The small molecule below binds the protein below.
Small molecule (SMILES): O=C(O)C[C@@](O)(CF)CCO[P](=O)(O)OP(=O)(O)O

Binding-site contacts:
Ligand atom PAR contacts residue ARG198 of chain 1.B at 3.7 Å.
Ligand atom OAA contacts residue ARG149 of chain 1.B at 2.9 Å (salt-bridge).
Ligand atom OAF contacts residue SER144 of chain 1.B at 3.8 Å.
Ligand atom OAB contacts residue LYS26 of chain 1.B at 2.6 Å (salt-bridge).
Ligand atom FAI contacts residue ALA289 of chain 1.B at 3.1 Å.
Ligand atom CAJ contacts residue ASP288 of chain 1.B at 3.5 Å.
Ligand atom PAR contacts residue TYR23 of chain 1.B at 3.6 Å.
Ligand atom PAR contacts residue GLY145 of chain 1.B at 3.8 Å.
Ligand atom OAA contacts residue SER146 of chain 1.B at 3.5 Å.
Ligand atom OAD contacts residue ALA19 of chain 1.B at 3.1 Å.
Ligand atom OAF contacts residue LYS26 of chain 1.B at 3.4 Å (salt-bridge).
Ligand atom OAC contacts residue TYR23 of chain 1.B at 3.6 Å.
Ligand atom CAP contacts residue ALA19 of chain 1.B at 3.5 Å (hydrophobic).
Ligand atom OAH contacts residue SER144 of chain 1.B at 3.8 Å.
Ligand atom FAI contacts residue TRP24 of chain 1.B at 3.4 Å.
Ligand atom OAN contacts residue TYR23 of chain 1.B at 3.3 Å.
Ligand atom OAH contacts residue SER112 of chain 1.B at 3.2 Å (h-bond).
Ligand atom CAM contacts residue TYR23 of chain 1.B at 3.3 Å (hydrophobic).
Ligand atom OAC contacts residue GLY145 of chain 1.B at 3.6 Å (h-bond).
Ligand atom OAD contacts residue ARG149 of chain 1.B at 3.0 Å (salt-bridge).
Ligand atom OAG contacts residue ARG198 of chain 1.B at 3.0 Å (salt-bridge).
Ligand atom PAR contacts residue LYS26 of chain 1.B at 3.6 Å.
Ligand atom CAP contacts residue ARG149 of chain 1.B at 3.4 Å.
Ligand atom PAR contacts residue SER144 of chain 1.B at 3.8 Å.
Ligand atom CAK contacts residue ALA197 of chain 1.B at 3.8 Å (hydrophobic).
Ligand atom OAB contacts residue TYR23 of chain 1.B at 3.8 Å.
Ligand atom OAC contacts residue SER146 of chain 1.B at 2.8 Å (h-bond).
Ligand atom OAF contacts residue GLY145 of chain 1.B at 2.7 Å (h-bond).
Ligand atom FAI contacts residue ASP288 of chain 1.B at 3.5 Å.
Ligand atom OAD contacts residue TYR23 of chain 1.B at 3.0 Å (h-bond).
Ligand atom OAG contacts residue GLY145 of chain 1.B at 3.7 Å.
Ligand atom OAB contacts residue ARG198 of chain 1.B at 2.8 Å (salt-bridge).
Ligand atom OAH contacts residue ALA197 of chain 1.B at 3.8 Å.
Ligand atom PAS contacts residue TYR23 of chain 1.B at 3.8 Å.
Ligand atom OAE contacts residue ASP288 of chain 1.B at 3.6 Å.
Ligand atom OAC contacts residue SER144 of chain 1.B at 2.7 Å (h-bond).
Ligand atom PAS contacts residue SER144 of chain 1.B at 3.7 Å.
Ligand atom OAG contacts residue SER144 of chain 1.B at 2.9 Å (h-bond).
Ligand atom OAO contacts residue TYR23 of chain 1.B at 3.6 Å.
Ligand atom OAF contacts residue TYR23 of chain 1.B at 2.6 Å (h-bond).

Sequence of chain 1.B:
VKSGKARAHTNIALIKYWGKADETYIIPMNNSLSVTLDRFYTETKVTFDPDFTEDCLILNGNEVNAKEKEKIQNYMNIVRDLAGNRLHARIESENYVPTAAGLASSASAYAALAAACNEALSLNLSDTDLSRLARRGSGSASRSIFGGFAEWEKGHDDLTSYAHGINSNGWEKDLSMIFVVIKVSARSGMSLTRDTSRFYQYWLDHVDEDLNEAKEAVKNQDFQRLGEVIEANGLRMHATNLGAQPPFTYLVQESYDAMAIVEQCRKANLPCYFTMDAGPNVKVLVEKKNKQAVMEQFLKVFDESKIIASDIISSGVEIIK